Binding-site contacts:
Ligand atom C8 contacts residue PRO413 of chain 1.A at 4.5 Å (hydrophobic).
Ligand atom C2 contacts residue HIS449 of chain 1.A at 4.2 Å.
Ligand atom O7 contacts residue HIS449 of chain 1.A at 4.3 Å.
Ligand atom O5 contacts residue ASP441 of chain 1.A at 4.3 Å.
Ligand atom O3 contacts residue ASN440 of chain 1.A at 4.4 Å.
Ligand atom O7 contacts residue ASN440 of chain 1.A at 3.0 Å (h-bond).
Ligand atom N2 contacts residue ASN440 of chain 1.A at 3.4 Å (h-bond).
Ligand atom C4 contacts residue ASN440 of chain 1.A at 3.8 Å.
Ligand atom O5 contacts residue ASN440 of chain 1.A at 2.3 Å (h-bond).
Ligand atom C5 contacts residue ASN440 of chain 1.A at 3.6 Å.
Ligand atom C3 contacts residue ASN440 of chain 1.A at 3.6 Å.
Ligand atom O7 contacts residue GLN453 of chain 1.A at 3.7 Å.
Ligand atom C2 contacts residue ASN440 of chain 1.A at 2.5 Å.
Ligand atom C1 contacts residue ASN440 of chain 1.A at 1.4 Å.
Ligand atom C8 contacts residue ASN440 of chain 1.A at 3.8 Å.
Ligand atom C1 contacts residue ASP441 of chain 1.A at 4.3 Å.
Ligand atom O3 contacts residue HIS449 of chain 1.A at 3.9 Å.
Ligand atom C7 contacts residue ASN440 of chain 1.A at 3.1 Å.
Ligand atom O6 contacts residue ASN440 of chain 1.A at 4.4 Å.

Sequence of chain 1.A:
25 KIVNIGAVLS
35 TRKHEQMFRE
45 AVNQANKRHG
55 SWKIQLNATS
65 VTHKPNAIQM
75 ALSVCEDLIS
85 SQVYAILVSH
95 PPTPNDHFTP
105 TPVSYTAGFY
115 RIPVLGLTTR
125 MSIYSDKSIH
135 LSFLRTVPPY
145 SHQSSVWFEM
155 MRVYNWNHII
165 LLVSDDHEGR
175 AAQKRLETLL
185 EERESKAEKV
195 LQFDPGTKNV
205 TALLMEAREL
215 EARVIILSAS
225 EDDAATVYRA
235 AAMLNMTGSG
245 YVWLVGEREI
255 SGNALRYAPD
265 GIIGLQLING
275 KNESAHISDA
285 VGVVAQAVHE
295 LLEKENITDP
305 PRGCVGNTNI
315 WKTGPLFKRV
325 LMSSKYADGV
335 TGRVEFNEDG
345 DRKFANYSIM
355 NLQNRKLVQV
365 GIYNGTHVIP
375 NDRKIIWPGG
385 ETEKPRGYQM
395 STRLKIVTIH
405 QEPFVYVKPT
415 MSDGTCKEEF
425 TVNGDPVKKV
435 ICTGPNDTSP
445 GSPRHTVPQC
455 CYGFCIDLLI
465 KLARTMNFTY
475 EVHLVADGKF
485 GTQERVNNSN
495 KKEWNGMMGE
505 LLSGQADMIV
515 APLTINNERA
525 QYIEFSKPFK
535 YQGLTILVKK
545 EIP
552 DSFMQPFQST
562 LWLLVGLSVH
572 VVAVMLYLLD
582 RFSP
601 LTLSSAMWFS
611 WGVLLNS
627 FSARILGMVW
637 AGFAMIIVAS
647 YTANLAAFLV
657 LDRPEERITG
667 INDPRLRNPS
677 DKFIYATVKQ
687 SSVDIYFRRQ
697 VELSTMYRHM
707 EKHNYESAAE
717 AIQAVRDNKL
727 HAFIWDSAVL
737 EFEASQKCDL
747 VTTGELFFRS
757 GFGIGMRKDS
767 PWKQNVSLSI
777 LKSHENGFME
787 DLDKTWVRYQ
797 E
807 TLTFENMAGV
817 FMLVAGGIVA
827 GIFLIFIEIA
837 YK

The protein below binds the small molecule below.
Small molecule (SMILES): CC(=O)N[C@@H]1[C@@H](O)[C@H](O)[C@@H](CO)O[C@H]1O